Binding-site contacts:
Ligand atom O5 contacts residue ASN303 of chain 1.E at 2.5 Å (h-bond).
Ligand atom N2 contacts residue ASN303 of chain 1.E at 3.0 Å (h-bond).
Ligand atom O7 contacts residue ASN303 of chain 1.E at 3.1 Å (h-bond).
Ligand atom C8 contacts residue ASN303 of chain 1.E at 4.1 Å.
Ligand atom C2 contacts residue ASN303 of chain 1.E at 2.5 Å.
Ligand atom C4 contacts residue ASN303 of chain 1.E at 4.4 Å.
Ligand atom C7 contacts residue ASN303 of chain 1.E at 3.2 Å.
Ligand atom C5 contacts residue ASN303 of chain 1.E at 3.8 Å.
Ligand atom C3 contacts residue ASN303 of chain 1.E at 3.9 Å.
Ligand atom C1 contacts residue ASN303 of chain 1.E at 1.5 Å.
Ligand atom C8 contacts residue VAL442 of chain 1.E at 3.8 Å (hydrophobic).

Sequence of chain 1.E:
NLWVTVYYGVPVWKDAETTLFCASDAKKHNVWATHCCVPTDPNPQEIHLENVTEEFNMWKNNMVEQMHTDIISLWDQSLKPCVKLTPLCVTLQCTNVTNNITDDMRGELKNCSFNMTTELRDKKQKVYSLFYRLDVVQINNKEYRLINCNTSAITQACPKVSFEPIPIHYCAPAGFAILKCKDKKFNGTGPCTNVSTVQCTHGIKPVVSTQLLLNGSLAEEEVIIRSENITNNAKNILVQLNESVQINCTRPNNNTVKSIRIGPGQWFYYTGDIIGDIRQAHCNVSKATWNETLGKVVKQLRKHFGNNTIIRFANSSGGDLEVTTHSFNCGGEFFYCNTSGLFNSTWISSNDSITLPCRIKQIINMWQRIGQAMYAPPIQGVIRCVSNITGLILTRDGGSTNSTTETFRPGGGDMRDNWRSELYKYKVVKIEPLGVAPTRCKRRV

A small-molecule ligand and the protein it binds are described below.
Small molecule (SMILES): CC(=O)N[C@H]1[C@H](O[C@H]2[C@H](O)[C@@H](NC(C)=O)CO[C@@H]2CO)O[C@H](CO)[C@@H](O)[C@@H]1O